Binding-site contacts:
Ligand atom C10 contacts residue HIS145 of chain 1.H at 3.8 Å.
Ligand atom C4 contacts residue TRP40 of chain 1.H at 3.8 Å (hydrophobic).
Ligand atom C8 contacts residue ILE150 of chain 1.H at 4.5 Å (hydrophobic).
Ligand atom C5 contacts residue ILE93 of chain 1.H at 3.9 Å (hydrophobic).
Ligand atom C7 contacts residue PHE79 of chain 1.H at 4.2 Å (hydrophobic).
Ligand atom C7 contacts residue PHE82 of chain 1.H at 3.5 Å (hydrophobic).
Ligand atom O2 contacts residue HIS145 of chain 1.H at 2.8 Å (h-bond).
Ligand atom C5 contacts residue HIS45 of chain 1.H at 4.0 Å.
Ligand atom C8 contacts residue GLU244 of chain 1.H at 3.8 Å.
Ligand atom C6 contacts residue PHE82 of chain 1.H at 4.3 Å (hydrophobic).
Ligand atom C8 contacts residue PHE79 of chain 1.H at 4.3 Å (hydrophobic).
Ligand atom C4 contacts residue HIS45 of chain 1.H at 4.0 Å.
Ligand atom C9 contacts residue GLU244 of chain 1.H at 3.3 Å.
Ligand atom C1 contacts residue GLU244 of chain 1.H at 4.5 Å.
Ligand atom O1 contacts residue TRP40 of chain 1.H at 2.6 Å (h-bond).
Ligand atom C7 contacts residue LEU84 of chain 1.H at 4.1 Å (hydrophobic).
Ligand atom C9 contacts residue ILE93 of chain 1.H at 3.7 Å (hydrophobic).
Ligand atom O1 contacts residue HIS45 of chain 1.H at 3.3 Å.
Ligand atom C5 contacts residue PHE82 of chain 1.H at 3.7 Å (hydrophobic).
Ligand atom C4 contacts residue PHE82 of chain 1.H at 4.1 Å (hydrophobic).
Ligand atom O2 contacts residue ASP154 of chain 1.H at 3.0 Å (salt-bridge).
Ligand atom O3 contacts residue ASP154 of chain 1.H at 2.7 Å (salt-bridge).
Ligand atom C10 contacts residue GLU244 of chain 1.H at 3.3 Å.
Ligand atom C9 contacts residue TRP90 of chain 1.H at 3.9 Å (hydrophobic).
Ligand atom C6 contacts residue PRO144 of chain 1.H at 4.0 Å (hydrophobic).
Ligand atom C6 contacts residue TRP40 of chain 1.H at 3.6 Å (hydrophobic).
Ligand atom O3 contacts residue HIS145 of chain 1.H at 4.1 Å.
Ligand atom C3 contacts residue TRP40 of chain 1.H at 4.3 Å (hydrophobic).
Ligand atom C10 contacts residue ASP154 of chain 1.H at 3.2 Å.
Ligand atom C6 contacts residue ILE77 of chain 1.H at 3.4 Å (hydrophobic).
Ligand atom O2 contacts residue GLU244 of chain 1.H at 2.5 Å (salt-bridge).
Ligand atom C1 contacts residue ILE93 of chain 1.H at 3.9 Å (hydrophobic).
Ligand atom O1 contacts residue PHE82 of chain 1.H at 3.5 Å.
Ligand atom O3 contacts residue GLU244 of chain 1.H at 4.5 Å.

Sequence of chain 1.H:
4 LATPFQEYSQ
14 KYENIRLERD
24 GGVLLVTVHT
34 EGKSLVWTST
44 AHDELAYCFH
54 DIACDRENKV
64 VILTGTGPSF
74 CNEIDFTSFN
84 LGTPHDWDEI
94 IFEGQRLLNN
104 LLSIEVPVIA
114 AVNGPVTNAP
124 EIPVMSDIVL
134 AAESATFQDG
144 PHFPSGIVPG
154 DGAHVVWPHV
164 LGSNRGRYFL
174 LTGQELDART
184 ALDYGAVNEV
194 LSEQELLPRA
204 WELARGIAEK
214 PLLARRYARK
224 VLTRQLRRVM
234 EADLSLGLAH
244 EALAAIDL

This protein binds this small molecule.
Small molecule (SMILES): C[C@@H]1C(=O)C[C@@H](CC(O)O)C1(C)C